The protein below binds the small molecule below.
Small molecule (SMILES): C=CC1=C(C)/C(=C/c2[nH]c(/C=C3\N=C(/C=C4\NC(=O)C(C)=C4C=C)C(C)=C3CCC(=O)O)c(CCC(=O)O)c2C)NC1=O

Binding-site contacts:
Ligand atom C4B contacts residue TYR250 of chain 1.E at 3.2 Å (hydrophobic).
Ligand atom CHD contacts residue PRO196 of chain 1.E at 3.7 Å (hydrophobic).
Ligand atom C4D contacts residue HIS247 of chain 1.E at 3.1 Å.
Ligand atom ND contacts residue HIS247 of chain 1.E at 3.3 Å (h-bond).
Ligand atom C2B contacts residue TYR250 of chain 1.E at 3.5 Å (hydrophobic).
Ligand atom O2A contacts residue HIS277 of chain 1.E at 3.6 Å.
Ligand atom C4A contacts residue ASP194 of chain 1.E at 3.7 Å.
Ligand atom CGA contacts residue SER275 of chain 1.E at 3.2 Å.
Ligand atom NB contacts residue ASP194 of chain 1.E at 3.2 Å (salt-bridge).
Ligand atom OC contacts residue TYR250 of chain 1.E at 2.9 Å.
Ligand atom O1A contacts residue HIS277 of chain 1.E at 3.1 Å (h-bond).
Ligand atom CHA contacts residue HIS247 of chain 1.E at 3.3 Å.
Ligand atom CGD contacts residue ARG209 of chain 1.E at 3.2 Å.
Ligand atom OB contacts residue TYR190 of chain 1.E at 3.4 Å.
Ligand atom NC contacts residue ASP194 of chain 1.E at 3.7 Å.
Ligand atom CBB contacts residue TYR185 of chain 1.E at 3.5 Å (hydrophobic).
Ligand atom O2A contacts residue TYR163 of chain 1.E at 3.1 Å (h-bond).
Ligand atom NB contacts residue TYR190 of chain 1.E at 3.4 Å.
Ligand atom CMD contacts residue SER244 of chain 1.E at 3.7 Å.
Ligand atom CMA contacts residue TYR163 of chain 1.E at 3.5 Å (hydrophobic).
Ligand atom NB contacts residue TYR250 of chain 1.E at 3.4 Å (h-bond).
Ligand atom CAC contacts residue CYS12 of chain 1.E at 2.6 Å (hydrophobic).
Ligand atom C3D contacts residue HIS247 of chain 1.E at 3.6 Å.
Ligand atom NA contacts residue ASP194 of chain 1.E at 3.1 Å (salt-bridge).
Ligand atom C4B contacts residue TYR190 of chain 1.E at 3.5 Å (hydrophobic).
Ligand atom O2A contacts residue SER275 of chain 1.E at 2.7 Å (h-bond).
Ligand atom CBA contacts residue TYR203 of chain 1.E at 3.4 Å (hydrophobic).
Ligand atom C1B contacts residue TYR250 of chain 1.E at 3.6 Å (hydrophobic).
Ligand atom CHB contacts residue ASP194 of chain 1.E at 3.4 Å.
Ligand atom CAD contacts residue TYR203 of chain 1.E at 3.7 Å (hydrophobic).
Ligand atom O1A contacts residue SER275 of chain 1.E at 3.5 Å (h-bond).
Ligand atom C3B contacts residue TYR250 of chain 1.E at 3.3 Å (hydrophobic).
Ligand atom CAA contacts residue TYR203 of chain 1.E at 3.7 Å (hydrophobic).
Ligand atom ND contacts residue ASP194 of chain 1.E at 3.0 Å (salt-bridge).
Ligand atom OB contacts residue TYR250 of chain 1.E at 3.6 Å.
Ligand atom O2D contacts residue ARG209 of chain 1.E at 3.1 Å (salt-bridge).
Ligand atom O1D contacts residue ARG209 of chain 1.E at 2.7 Å (salt-bridge).
Ligand atom C1A contacts residue HIS247 of chain 1.E at 3.4 Å.
Ligand atom CBC contacts residue CYS12 of chain 1.E at 1.7 Å (hydrophobic).
Ligand atom O2D contacts residue TYR203 of chain 1.E at 3.5 Å (h-bond).

Sequence of chain 1.E:
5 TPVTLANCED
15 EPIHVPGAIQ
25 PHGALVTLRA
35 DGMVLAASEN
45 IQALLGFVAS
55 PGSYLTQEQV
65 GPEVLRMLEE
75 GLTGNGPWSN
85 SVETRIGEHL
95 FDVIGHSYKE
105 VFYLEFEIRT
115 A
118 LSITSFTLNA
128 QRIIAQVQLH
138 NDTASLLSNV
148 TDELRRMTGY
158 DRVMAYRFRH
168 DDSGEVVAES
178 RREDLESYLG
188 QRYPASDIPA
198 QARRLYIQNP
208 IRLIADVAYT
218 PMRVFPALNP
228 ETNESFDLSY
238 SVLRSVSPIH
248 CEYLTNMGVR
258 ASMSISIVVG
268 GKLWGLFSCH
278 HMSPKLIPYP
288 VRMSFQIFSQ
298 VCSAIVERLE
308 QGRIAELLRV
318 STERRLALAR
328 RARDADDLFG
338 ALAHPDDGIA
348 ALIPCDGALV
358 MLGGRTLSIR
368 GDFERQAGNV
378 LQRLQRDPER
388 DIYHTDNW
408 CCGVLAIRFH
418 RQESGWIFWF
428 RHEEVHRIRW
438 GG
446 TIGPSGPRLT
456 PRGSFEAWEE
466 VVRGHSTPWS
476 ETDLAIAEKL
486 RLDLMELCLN